Sequence of chain 47.B:
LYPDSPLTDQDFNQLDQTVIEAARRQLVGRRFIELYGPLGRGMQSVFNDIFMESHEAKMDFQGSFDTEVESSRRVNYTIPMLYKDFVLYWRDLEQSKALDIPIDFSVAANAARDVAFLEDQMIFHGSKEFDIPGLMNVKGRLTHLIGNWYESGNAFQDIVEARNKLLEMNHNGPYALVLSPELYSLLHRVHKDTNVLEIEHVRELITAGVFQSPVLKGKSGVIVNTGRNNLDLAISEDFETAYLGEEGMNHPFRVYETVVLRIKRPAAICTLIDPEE

This protein binds this small molecule.
Small molecule (SMILES): CC[C@H](C)[C@H](NC(=O)[C@H](CC(C)C)NC(=O)[C@H](CO)NC(=O)CNC(=O)[C@@H](NC(=O)[C@@H](N)[C@@H](C)O)C(C)C)C(=O)N[C@H](C=O)CCC(N)=O

Binding-site contacts:
Ligand atom CD1 contacts residue ARG36 of chain 47.B at 3.6 Å.
Ligand atom O contacts residue ARG35 of chain 47.B at 2.7 Å (salt-bridge).
Ligand atom C contacts residue ASP243 of chain 47.B at 3.5 Å.
Ligand atom CB contacts residue ASP243 of chain 47.B at 4.0 Å.
Ligand atom CD contacts residue ARG36 of chain 47.B at 3.7 Å.
Ligand atom CD1 contacts residue LEU40 of chain 47.B at 3.6 Å (hydrophobic).
Ligand atom N contacts residue ASP243 of chain 47.B at 2.6 Å (salt-bridge).
Ligand atom CA contacts residue ARG29 of chain 47.B at 4.1 Å.
Ligand atom CG2 contacts residue PRO43 of chain 47.B at 3.8 Å (hydrophobic).
Ligand atom C contacts residue ARG35 of chain 47.B at 3.9 Å.
Ligand atom OE1 contacts residue PHE37 of chain 47.B at 3.7 Å.
Ligand atom CG1 contacts residue ARG36 of chain 47.B at 4.0 Å.
Ligand atom CG2 contacts residue ARG35 of chain 47.B at 3.4 Å.
Ligand atom O contacts residue PRO43 of chain 47.B at 3.8 Å.
Ligand atom N contacts residue ARG29 of chain 47.B at 4.2 Å.
Ligand atom O contacts residue ARG35 of chain 47.B at 4.0 Å.
Ligand atom O contacts residue GLU39 of chain 47.B at 3.0 Å (salt-bridge).
Ligand atom C contacts residue ARG29 of chain 47.B at 3.9 Å.
Ligand atom CA contacts residue ARG29 of chain 47.B at 3.8 Å.
Ligand atom N contacts residue PRO43 of chain 47.B at 4.0 Å.
Ligand atom OE1 contacts residue GLU39 of chain 47.B at 3.1 Å (salt-bridge).
Ligand atom N contacts residue ARG35 of chain 47.B at 4.0 Å.
Ligand atom CG contacts residue ARG36 of chain 47.B at 3.8 Å.
Ligand atom CG2 contacts residue ARG36 of chain 47.B at 4.1 Å.
Ligand atom CD1 contacts residue ARG35 of chain 47.B at 4.0 Å.
Ligand atom C contacts residue ASP243 of chain 47.B at 3.8 Å.
Ligand atom O contacts residue ARG29 of chain 47.B at 3.2 Å (salt-bridge).
Ligand atom N contacts residue ASP243 of chain 47.B at 3.2 Å (salt-bridge).
Ligand atom OE1 contacts residue ARG36 of chain 47.B at 2.9 Å (salt-bridge).
Ligand atom CD1 contacts residue ARG29 of chain 47.B at 3.5 Å.
Ligand atom CB contacts residue ARG36 of chain 47.B at 3.4 Å.
Ligand atom O contacts residue ASP243 of chain 47.B at 4.1 Å.
Ligand atom NE2 contacts residue GLU39 of chain 47.B at 2.9 Å (salt-bridge).
Ligand atom C contacts residue GLU39 of chain 47.B at 3.6 Å.
Ligand atom O contacts residue ILE25 of chain 47.B at 3.8 Å.
Ligand atom CA contacts residue ASP243 of chain 47.B at 3.6 Å.
Ligand atom CD2 contacts residue LEU40 of chain 47.B at 4.1 Å (hydrophobic).
Ligand atom CA contacts residue ASP243 of chain 47.B at 3.5 Å.
Ligand atom CD contacts residue GLU39 of chain 47.B at 3.2 Å.
Ligand atom CG1 contacts residue ASP243 of chain 47.B at 3.2 Å.